This small molecule binds to this protein.
Small molecule (SMILES): CC(=O)N[C@@H]1[C@@H](O)[C@H](O)[C@@H](CO)O[C@H]1O

Binding-site contacts:
Ligand atom C7 contacts residue ASN129 of chain 1.D at 3.2 Å.
Ligand atom C8 contacts residue ASN129 of chain 1.D at 4.4 Å.
Ligand atom O5 contacts residue ASN129 of chain 1.D at 2.4 Å (h-bond).
Ligand atom C2 contacts residue ASN129 of chain 1.D at 2.4 Å.
Ligand atom N2 contacts residue ASN129 of chain 1.D at 2.9 Å (h-bond).
Ligand atom C5 contacts residue ASN129 of chain 1.D at 3.7 Å.
Ligand atom C1 contacts residue ASN129 of chain 1.D at 1.4 Å.
Ligand atom O5 contacts residue TYR165 of chain 1.D at 3.5 Å.
Ligand atom C1 contacts residue TYR165 of chain 1.D at 4.1 Å (hydrophobic).
Ligand atom C4 contacts residue ASN129 of chain 1.D at 4.2 Å.
Ligand atom O7 contacts residue ASN129 of chain 1.D at 3.1 Å (h-bond).
Ligand atom C3 contacts residue ASN129 of chain 1.D at 3.8 Å.

Sequence of chain 1.D:
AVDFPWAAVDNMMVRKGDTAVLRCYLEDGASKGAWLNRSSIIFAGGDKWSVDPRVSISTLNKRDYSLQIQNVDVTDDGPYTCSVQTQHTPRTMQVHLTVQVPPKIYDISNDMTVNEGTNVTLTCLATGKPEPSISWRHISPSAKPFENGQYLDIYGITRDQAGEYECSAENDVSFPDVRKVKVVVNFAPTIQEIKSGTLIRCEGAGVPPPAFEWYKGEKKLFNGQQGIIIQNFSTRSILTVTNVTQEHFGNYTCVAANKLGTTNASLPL